Binding-site contacts:
Ligand atom C3 contacts residue ASN149 of chain 1.A at 3.7 Å.
Ligand atom N2 contacts residue GLU147 of chain 1.A at 4.3 Å.
Ligand atom O5 contacts residue SER271 of chain 1.A at 4.4 Å.
Ligand atom O6 contacts residue SER271 of chain 1.A at 3.8 Å.
Ligand atom C2 contacts residue ASN149 of chain 1.A at 2.3 Å.
Ligand atom O7 contacts residue ASN149 of chain 1.A at 4.1 Å.
Ligand atom C4 contacts residue ASN149 of chain 1.A at 4.1 Å.
Ligand atom O5 contacts residue ASN149 of chain 1.A at 2.4 Å (h-bond).
Ligand atom O7 contacts residue ALA159 of chain 1.A at 3.5 Å (h-bond).
Ligand atom O7 contacts residue ASN157 of chain 1.A at 4.0 Å.
Ligand atom C1 contacts residue ASN149 of chain 1.A at 1.4 Å.
Ligand atom C5 contacts residue ASN149 of chain 1.A at 3.6 Å.
Ligand atom C7 contacts residue ASN149 of chain 1.A at 3.1 Å.
Ligand atom C7 contacts residue ASN157 of chain 1.A at 4.5 Å.
Ligand atom C8 contacts residue ASN157 of chain 1.A at 3.9 Å.
Ligand atom O7 contacts residue ILE158 of chain 1.A at 3.9 Å.
Ligand atom N2 contacts residue ASN149 of chain 1.A at 2.7 Å (h-bond).
Ligand atom C8 contacts residue ASN149 of chain 1.A at 3.1 Å.

Sequence of chain 1.A:
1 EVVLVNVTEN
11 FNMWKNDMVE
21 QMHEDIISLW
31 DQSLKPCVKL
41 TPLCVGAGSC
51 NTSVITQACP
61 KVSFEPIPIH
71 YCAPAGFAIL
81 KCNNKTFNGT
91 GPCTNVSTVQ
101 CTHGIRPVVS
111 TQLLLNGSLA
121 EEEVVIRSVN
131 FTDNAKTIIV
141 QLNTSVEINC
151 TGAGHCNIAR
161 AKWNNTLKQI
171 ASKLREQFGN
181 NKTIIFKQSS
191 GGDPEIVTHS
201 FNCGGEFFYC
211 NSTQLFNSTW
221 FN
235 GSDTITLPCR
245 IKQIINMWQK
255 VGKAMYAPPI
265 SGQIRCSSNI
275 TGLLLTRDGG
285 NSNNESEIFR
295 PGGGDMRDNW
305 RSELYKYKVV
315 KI

The small molecule below binds the protein below.
Small molecule (SMILES): CC(=O)N[C@@H]1[C@@H](O)[C@H](O)[C@@H](CO)O[C@H]1O